Sequence of chain 1.A:
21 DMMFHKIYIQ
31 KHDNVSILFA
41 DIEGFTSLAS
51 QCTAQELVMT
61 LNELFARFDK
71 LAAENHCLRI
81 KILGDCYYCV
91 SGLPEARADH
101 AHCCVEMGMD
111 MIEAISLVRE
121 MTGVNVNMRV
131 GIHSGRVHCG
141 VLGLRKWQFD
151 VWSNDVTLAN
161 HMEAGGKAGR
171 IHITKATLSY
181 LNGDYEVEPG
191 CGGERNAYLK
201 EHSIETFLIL

Sequence of chain 1.B:
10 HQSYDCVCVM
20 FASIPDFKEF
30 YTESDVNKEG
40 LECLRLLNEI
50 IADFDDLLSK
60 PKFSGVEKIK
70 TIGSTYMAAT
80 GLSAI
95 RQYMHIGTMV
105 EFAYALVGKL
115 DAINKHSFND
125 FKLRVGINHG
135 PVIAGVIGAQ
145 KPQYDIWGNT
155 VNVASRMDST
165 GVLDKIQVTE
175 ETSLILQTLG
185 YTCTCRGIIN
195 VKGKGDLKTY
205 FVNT

A small-molecule ligand and the protein it binds are described below.
Small molecule (SMILES): C=C[C@@]1(C)CC(=O)[C@]2(O)[C@@]3(C)[C@@H](O)CCC(C)(C)[C@@H]3[C@H](O)[C@H](OC(C)=O)[C@@]2(C)O1

Binding-site contacts:
Ligand atom C16 contacts residue TYR30 of chain 1.B at 3.6 Å (hydrophobic).
Ligand atom O7 contacts residue TRP152 of chain 1.A at 4.1 Å.
Ligand atom C17 contacts residue THR157 of chain 1.A at 3.6 Å.
Ligand atom C2 contacts residue VAL156 of chain 1.A at 3.4 Å (hydrophobic).
Ligand atom O6 contacts residue TRP152 of chain 1.A at 3.5 Å.
Ligand atom C19 contacts residue ASN160 of chain 1.A at 3.8 Å.
Ligand atom O5 contacts residue THR74 of chain 1.B at 4.0 Å.
Ligand atom O6 contacts residue GLY72 of chain 1.B at 3.8 Å.
Ligand atom C18 contacts residue ILE71 of chain 1.B at 3.5 Å (hydrophobic).
Ligand atom C11 contacts residue SER153 of chain 1.A at 4.0 Å.
Ligand atom C20 contacts residue VAL156 of chain 1.A at 4.1 Å (hydrophobic).
Ligand atom C15 contacts residue TRP152 of chain 1.A at 4.2 Å (hydrophobic).
Ligand atom O2 contacts residue TRP152 of chain 1.A at 3.6 Å.
Ligand atom C11 contacts residue TRP152 of chain 1.A at 4.3 Å (hydrophobic).
Ligand atom C1 contacts residue VAL151 of chain 1.A at 3.5 Å (hydrophobic).
Ligand atom O5 contacts residue SER73 of chain 1.B at 3.1 Å (h-bond).
Ligand atom C12 contacts residue THR157 of chain 1.A at 4.1 Å.
Ligand atom C21 contacts residue SER73 of chain 1.B at 4.1 Å.
Ligand atom O5 contacts residue ILE71 of chain 1.B at 3.5 Å (h-bond).
Ligand atom C15 contacts residue PHE26 of chain 1.B at 3.7 Å (hydrophobic).
Ligand atom O7 contacts residue SER153 of chain 1.A at 3.0 Å (h-bond).
Ligand atom C15 contacts residue LEU46 of chain 1.B at 4.0 Å (hydrophobic).
Ligand atom C2 contacts residue PHE39 of chain 1.A at 3.6 Å (hydrophobic).
Ligand atom C14 contacts residue PHE26 of chain 1.B at 3.9 Å (hydrophobic).
Ligand atom C18 contacts residue GLY72 of chain 1.B at 4.3 Å.
Ligand atom C1 contacts residue VAL156 of chain 1.A at 3.5 Å (hydrophobic).
Ligand atom O5 contacts residue GLY72 of chain 1.B at 3.4 Å.
Ligand atom C7 contacts residue GLY72 of chain 1.B at 3.9 Å.
Ligand atom O7 contacts residue THR157 of chain 1.A at 3.0 Å (h-bond).
Ligand atom C11 contacts residue THR157 of chain 1.A at 3.6 Å.
Ligand atom C18 contacts residue LEU83 of chain 1.A at 3.8 Å (hydrophobic).
Ligand atom C3 contacts residue TYR88 of chain 1.A at 3.9 Å (hydrophobic).
Ligand atom O2 contacts residue VAL151 of chain 1.A at 2.8 Å (h-bond).
Ligand atom C12 contacts residue TRP152 of chain 1.A at 3.9 Å (hydrophobic).
Ligand atom C2 contacts residue VAL151 of chain 1.A at 4.0 Å (hydrophobic).
Ligand atom C12 contacts residue SER153 of chain 1.A at 4.2 Å.
Ligand atom O7 contacts residue VAL156 of chain 1.A at 3.7 Å.
Ligand atom C3 contacts residue PHE39 of chain 1.A at 4.1 Å (hydrophobic).
Ligand atom O2 contacts residue VAL156 of chain 1.A at 4.3 Å.
Ligand atom C20 contacts residue THR157 of chain 1.A at 3.8 Å.